Sequence of chain 1.A:
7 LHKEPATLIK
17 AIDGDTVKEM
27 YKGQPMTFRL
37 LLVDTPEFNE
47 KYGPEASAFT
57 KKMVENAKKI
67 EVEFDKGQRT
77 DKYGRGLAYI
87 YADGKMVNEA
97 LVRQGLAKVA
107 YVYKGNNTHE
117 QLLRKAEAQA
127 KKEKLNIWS

Binding-site contacts:
Ligand atom O4 contacts residue TYR109 of chain 1.A at 3.8 Å.
Ligand atom C5' contacts residue TYR107 of chain 1.A at 3.5 Å (hydrophobic).
Ligand atom O4P contacts residue ASP40 of chain 1.A at 3.4 Å (salt-bridge).
Ligand atom O5P contacts residue ARG35 of chain 1.A at 2.9 Å (salt-bridge).
Ligand atom C5M contacts residue LEU36 of chain 1.A at 4.0 Å (hydrophobic).
Ligand atom O5' contacts residue ARG81 of chain 1.A at 3.0 Å (salt-bridge).
Ligand atom C5 contacts residue LEU83 of chain 1.A at 3.9 Å (hydrophobic).
Ligand atom N3 contacts residue LEU83 of chain 1.A at 3.7 Å.
Ligand atom O1P contacts residue TYR79 of chain 1.A at 3.4 Å (h-bond).
Ligand atom P2 contacts residue ARG35 of chain 1.A at 3.6 Å.
Ligand atom C1' contacts residue ARG81 of chain 1.A at 4.0 Å.
Ligand atom C5 contacts residue TYR107 of chain 1.A at 4.0 Å (hydrophobic).
Ligand atom P2 contacts residue ARG81 of chain 1.A at 3.9 Å.
Ligand atom P1 contacts residue LYS78 of chain 1.A at 3.7 Å.
Ligand atom C2' contacts residue TYR109 of chain 1.A at 3.5 Å (hydrophobic).
Ligand atom C3' contacts residue TYR107 of chain 1.A at 3.8 Å (hydrophobic).
Ligand atom O2 contacts residue ASP77 of chain 1.A at 3.9 Å.
Ligand atom C2 contacts residue ASP77 of chain 1.A at 4.0 Å.
Ligand atom O5' contacts residue ARG35 of chain 1.A at 3.6 Å.
Ligand atom C4 contacts residue TYR109 of chain 1.A at 3.6 Å (hydrophobic).
Ligand atom C5M contacts residue ARG35 of chain 1.A at 3.7 Å.
Ligand atom O4P contacts residue TYR107 of chain 1.A at 3.9 Å.
Ligand atom O5P contacts residue ARG81 of chain 1.A at 2.8 Å (salt-bridge).
Ligand atom C5' contacts residue ARG81 of chain 1.A at 3.9 Å.
Ligand atom O4 contacts residue LEU83 of chain 1.A at 3.6 Å.
Ligand atom C5M contacts residue TYR107 of chain 1.A at 3.7 Å (hydrophobic).
Ligand atom C4' contacts residue ARG81 of chain 1.A at 3.8 Å.
Ligand atom O2P contacts residue TYR79 of chain 1.A at 2.8 Å (h-bond).
Ligand atom N3 contacts residue TYR109 of chain 1.A at 3.3 Å.
Ligand atom O2 contacts residue TYR109 of chain 1.A at 4.0 Å.
Ligand atom O4 contacts residue LEU37 of chain 1.A at 3.8 Å.
Ligand atom C2' contacts residue TYR107 of chain 1.A at 3.8 Å (hydrophobic).
Ligand atom C2 contacts residue TYR109 of chain 1.A at 3.8 Å (hydrophobic).
Ligand atom O1P contacts residue LYS78 of chain 1.A at 2.6 Å (salt-bridge).
Ligand atom O3' contacts residue LYS78 of chain 1.A at 3.6 Å (salt-bridge).
Ligand atom O4P contacts residue CA1 of chain 1.C at 3.3 Å.
Ligand atom C4 contacts residue LEU83 of chain 1.A at 3.6 Å (hydrophobic).
Ligand atom P1 contacts residue TYR79 of chain 1.A at 3.6 Å.
Ligand atom O4' contacts residue ARG81 of chain 1.A at 3.0 Å (salt-bridge).
Ligand atom O4P contacts residue ARG35 of chain 1.A at 2.8 Å (salt-bridge).

The small molecule below binds the protein below.
Small molecule (SMILES): Cc1cn([C@H]2C[C@H](OP(=O)(O)O)[C@@H](COP(=O)(O)O)O2)c(=O)[nH]c1=O